Binding-site contacts:
Ligand atom O1 contacts residue IP01 of chain 3.J at 2.0 Å (h-bond).
Ligand atom C3 contacts residue IP01 of chain 3.J at 1.3 Å.
Ligand atom C4 contacts residue IP01 of chain 3.J at 0.6 Å.
Ligand atom C5 contacts residue LEU31 of chain 24.A at 4.1 Å (hydrophobic).
Ligand atom C4 contacts residue LEU81 of chain 24.A at 4.0 Å (hydrophobic).
Ligand atom C3 contacts residue LEU81 of chain 3.A at 3.5 Å (hydrophobic).
Ligand atom C8 contacts residue TYR28 of chain 3.A at 3.8 Å (hydrophobic).
Ligand atom C7 contacts residue LEU24 of chain 24.A at 4.2 Å (hydrophobic).
Ligand atom C9 contacts residue LEU24 of chain 24.A at 3.7 Å (hydrophobic).
Ligand atom C9 contacts residue IP01 of chain 3.J at 0.6 Å.
Ligand atom C6 contacts residue SER27 of chain 24.A at 3.6 Å.
Ligand atom O1 contacts residue SER27 of chain 24.A at 3.8 Å.
Ligand atom C9 contacts residue LEU81 of chain 24.A at 4.1 Å (hydrophobic).
Ligand atom C5 contacts residue TYR28 of chain 24.A at 3.5 Å (hydrophobic).
Ligand atom C3 contacts residue LEU81 of chain 24.A at 3.8 Å (hydrophobic).
Ligand atom C9 contacts residue TYR28 of chain 3.A at 3.7 Å (hydrophobic).
Ligand atom C7 contacts residue IP01 of chain 3.J at 1.1 Å.
Ligand atom C6 contacts residue IP01 of chain 3.J at 1.0 Å.
Ligand atom C5 contacts residue LEU24 of chain 3.A at 4.4 Å (hydrophobic).
Ligand atom C5 contacts residue SER27 of chain 24.A at 4.4 Å.
Ligand atom C1 contacts residue IP01 of chain 3.J at 1.1 Å.
Ligand atom C8 contacts residue SER27 of chain 3.A at 3.3 Å.
Ligand atom C2 contacts residue IP01 of chain 3.J at 0.2 Å.
Ligand atom C4 contacts residue LEU81 of chain 3.A at 3.8 Å (hydrophobic).
Ligand atom O1 contacts residue ARG59 of chain 24.A at 3.3 Å.
Ligand atom C3 contacts residue LEU24 of chain 3.A at 4.5 Å (hydrophobic).
Ligand atom C4 contacts residue LEU24 of chain 3.A at 4.2 Å (hydrophobic).
Ligand atom O1 contacts residue ARG59 of chain 3.A at 4.0 Å.
Ligand atom C8 contacts residue IP01 of chain 3.J at 1.0 Å.
Ligand atom C1 contacts residue SER27 of chain 24.A at 4.0 Å.
Ligand atom C6 contacts residue TYR28 of chain 24.A at 4.2 Å (hydrophobic).
Ligand atom C8 contacts residue LEU24 of chain 3.A at 4.0 Å (hydrophobic).
Ligand atom C4 contacts residue TYR28 of chain 24.A at 3.6 Å (hydrophobic).
Ligand atom C5 contacts residue IP01 of chain 3.J at 1.2 Å.

Sequence of chain 24.A:
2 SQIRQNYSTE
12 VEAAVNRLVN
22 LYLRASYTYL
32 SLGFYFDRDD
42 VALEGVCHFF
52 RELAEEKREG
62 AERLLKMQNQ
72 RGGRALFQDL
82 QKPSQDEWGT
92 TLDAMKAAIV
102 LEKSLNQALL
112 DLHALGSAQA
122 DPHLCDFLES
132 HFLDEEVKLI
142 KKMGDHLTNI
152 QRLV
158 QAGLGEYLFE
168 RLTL

Sequence of chain 3.A:
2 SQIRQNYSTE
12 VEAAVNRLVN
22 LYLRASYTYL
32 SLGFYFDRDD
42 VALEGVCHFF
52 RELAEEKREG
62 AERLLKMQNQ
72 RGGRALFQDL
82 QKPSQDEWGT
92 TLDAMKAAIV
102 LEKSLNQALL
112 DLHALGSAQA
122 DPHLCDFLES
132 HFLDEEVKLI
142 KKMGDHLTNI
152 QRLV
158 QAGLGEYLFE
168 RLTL

A small-molecule ligand and the protein it binds are described below.
Small molecule (SMILES): CC(C)c1ccccc1O